Binding-site contacts:
Ligand atom C1 contacts residue GLN580 of chain 1.G at 3.6 Å.
Ligand atom N2 contacts residue GLN580 of chain 1.G at 2.9 Å (h-bond).
Ligand atom C3 contacts residue GLN580 of chain 1.G at 4.0 Å.
Ligand atom C7 contacts residue ASN331 of chain 1.G at 3.8 Å.
Ligand atom N2 contacts residue ASN331 of chain 1.G at 3.0 Å (h-bond).
Ligand atom C8 contacts residue GLN580 of chain 1.G at 3.9 Å.
Ligand atom O5 contacts residue ASN331 of chain 1.G at 2.4 Å (h-bond).
Ligand atom C7 contacts residue GLN580 of chain 1.G at 3.8 Å.
Ligand atom O7 contacts residue ASN331 of chain 1.G at 3.9 Å.
Ligand atom C4 contacts residue ASN331 of chain 1.G at 4.4 Å.
Ligand atom C2 contacts residue ASN331 of chain 1.G at 2.6 Å.
Ligand atom N2 contacts residue PRO579 of chain 1.G at 4.5 Å.
Ligand atom C8 contacts residue PRO579 of chain 1.G at 2.9 Å (hydrophobic).
Ligand atom C1 contacts residue ASN331 of chain 1.G at 1.5 Å.
Ligand atom C8 contacts residue LEU582 of chain 1.G at 3.8 Å (hydrophobic).
Ligand atom C7 contacts residue PRO579 of chain 1.G at 4.1 Å (hydrophobic).
Ligand atom C3 contacts residue ASN331 of chain 1.G at 3.9 Å.
Ligand atom C5 contacts residue ASN331 of chain 1.G at 3.8 Å.
Ligand atom C2 contacts residue GLN580 of chain 1.G at 3.7 Å.

This small molecule binds to this protein.
Small molecule (SMILES): CC(=O)N[C@@H]1[C@@H](O)[C@H](O)[C@@H](CO)O[C@H]1O

Sequence of chain 1.G:
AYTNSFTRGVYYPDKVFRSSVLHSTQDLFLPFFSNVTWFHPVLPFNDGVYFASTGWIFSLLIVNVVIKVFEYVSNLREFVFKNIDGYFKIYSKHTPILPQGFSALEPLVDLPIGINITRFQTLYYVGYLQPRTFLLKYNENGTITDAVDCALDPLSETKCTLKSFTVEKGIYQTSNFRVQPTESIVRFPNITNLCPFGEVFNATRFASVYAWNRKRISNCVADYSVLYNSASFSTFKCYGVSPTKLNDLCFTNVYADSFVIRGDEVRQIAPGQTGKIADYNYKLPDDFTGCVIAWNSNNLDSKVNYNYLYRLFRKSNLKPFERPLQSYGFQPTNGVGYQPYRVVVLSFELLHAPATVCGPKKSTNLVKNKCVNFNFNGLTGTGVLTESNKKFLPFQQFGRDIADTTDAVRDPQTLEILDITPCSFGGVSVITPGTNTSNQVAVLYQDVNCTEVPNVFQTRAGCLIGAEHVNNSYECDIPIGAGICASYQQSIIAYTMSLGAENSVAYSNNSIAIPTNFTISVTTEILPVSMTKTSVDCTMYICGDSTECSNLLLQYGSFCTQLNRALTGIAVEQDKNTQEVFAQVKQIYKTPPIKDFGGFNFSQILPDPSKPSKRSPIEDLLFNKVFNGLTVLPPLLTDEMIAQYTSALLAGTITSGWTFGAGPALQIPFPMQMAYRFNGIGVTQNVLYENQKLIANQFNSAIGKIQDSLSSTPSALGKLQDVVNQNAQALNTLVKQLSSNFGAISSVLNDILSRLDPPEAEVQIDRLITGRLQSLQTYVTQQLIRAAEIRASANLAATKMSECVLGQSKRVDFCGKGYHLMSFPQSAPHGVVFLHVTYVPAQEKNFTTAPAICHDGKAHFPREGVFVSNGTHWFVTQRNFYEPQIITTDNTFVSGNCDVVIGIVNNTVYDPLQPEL